Sequence of chain 19.A:
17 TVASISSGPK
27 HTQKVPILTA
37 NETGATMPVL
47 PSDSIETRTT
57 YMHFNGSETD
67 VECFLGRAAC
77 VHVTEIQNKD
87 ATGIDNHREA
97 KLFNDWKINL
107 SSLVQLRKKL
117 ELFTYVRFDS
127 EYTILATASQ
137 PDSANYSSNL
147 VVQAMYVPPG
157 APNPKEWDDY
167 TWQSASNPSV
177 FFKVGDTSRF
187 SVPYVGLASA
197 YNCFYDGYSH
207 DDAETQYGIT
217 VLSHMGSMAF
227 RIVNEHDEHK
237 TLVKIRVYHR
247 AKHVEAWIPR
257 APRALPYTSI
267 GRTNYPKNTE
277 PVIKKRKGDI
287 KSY

The protein below binds the small molecule below.
Small molecule (SMILES): Cc1cc(CCCCCCCOc2ccc(C3=N[C@@H](C)CO3)cc2)on1

Sequence of chain 19.C:
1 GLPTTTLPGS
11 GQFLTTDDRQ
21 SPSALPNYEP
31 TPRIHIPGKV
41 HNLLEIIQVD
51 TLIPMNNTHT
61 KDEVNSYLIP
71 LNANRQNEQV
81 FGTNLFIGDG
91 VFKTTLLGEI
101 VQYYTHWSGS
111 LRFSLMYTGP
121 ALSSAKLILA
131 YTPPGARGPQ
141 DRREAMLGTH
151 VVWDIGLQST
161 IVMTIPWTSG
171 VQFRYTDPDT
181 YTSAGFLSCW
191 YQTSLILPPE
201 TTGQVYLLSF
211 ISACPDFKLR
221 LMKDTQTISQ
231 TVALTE

Binding-site contacts:
Ligand atom C6B contacts residue LEU106 of chain 19.A at 4.0 Å (hydrophobic).
Ligand atom C5C contacts residue ILE104 of chain 19.A at 3.8 Å (hydrophobic).
Ligand atom C3C contacts residue TYR128 of chain 19.A at 3.9 Å (hydrophobic).
Ligand atom C31 contacts residue ALA150 of chain 19.A at 3.1 Å (hydrophobic).
Ligand atom C4C contacts residue TYR152 of chain 19.A at 3.8 Å (hydrophobic).
Ligand atom C4A contacts residue ASN198 of chain 19.A at 3.9 Å.
Ligand atom C31 contacts residue VAL176 of chain 19.A at 3.3 Å (hydrophobic).
Ligand atom N2 contacts residue PRO174 of chain 19.A at 3.9 Å.
Ligand atom O1 contacts residue VAL188 of chain 19.A at 3.8 Å.
Ligand atom C3 contacts residue PHE186 of chain 19.A at 3.8 Å (hydrophobic).
Ligand atom C5B contacts residue TYR197 of chain 19.A at 3.8 Å (hydrophobic).
Ligand atom O1B contacts residue TYR128 of chain 19.A at 3.9 Å.
Ligand atom C2C contacts residue TYR152 of chain 19.A at 4.0 Å (hydrophobic).
Ligand atom N2 contacts residue ALA24 of chain 19.C at 3.4 Å.
Ligand atom N2 contacts residue PHE186 of chain 19.A at 3.7 Å.
Ligand atom C7C contacts residue TYR128 of chain 19.A at 3.6 Å (hydrophobic).
Ligand atom C7C contacts residue VAL191 of chain 19.A at 4.0 Å (hydrophobic).
Ligand atom C31 contacts residue SER175 of chain 19.A at 3.6 Å.
Ligand atom C3 contacts residue PRO174 of chain 19.A at 3.8 Å (hydrophobic).
Ligand atom C5 contacts residue TYR152 of chain 19.A at 3.8 Å (hydrophobic).
Ligand atom C2C contacts residue VAL188 of chain 19.A at 3.2 Å (hydrophobic).
Ligand atom O1 contacts residue TYR152 of chain 19.A at 3.9 Å.
Ligand atom C4 contacts residue TYR152 of chain 19.A at 3.9 Å (hydrophobic).
Ligand atom C4C contacts residue ILE104 of chain 19.A at 3.9 Å (hydrophobic).
Ligand atom C6B contacts residue TYR197 of chain 19.A at 3.7 Å (hydrophobic).
Ligand atom C7C contacts residue TYR197 of chain 19.A at 3.8 Å (hydrophobic).
Ligand atom C5 contacts residue PHE186 of chain 19.A at 3.5 Å (hydrophobic).
Ligand atom C4 contacts residue PHE186 of chain 19.A at 3.6 Å (hydrophobic).
Ligand atom C4 contacts residue MET224 of chain 19.A at 3.8 Å (hydrophobic).
Ligand atom C5B contacts residue LEU106 of chain 19.A at 3.8 Å (hydrophobic).
Ligand atom O1B contacts residue ILE104 of chain 19.A at 3.9 Å.
Ligand atom C3C contacts residue VAL188 of chain 19.A at 3.3 Å (hydrophobic).
Ligand atom C4B contacts residue LEU106 of chain 19.A at 4.0 Å (hydrophobic).
Ligand atom CM1 contacts residue SER107 of chain 19.A at 3.9 Å.
Ligand atom C1C contacts residue TYR152 of chain 19.A at 4.0 Å (hydrophobic).
Ligand atom O1 contacts residue ALA24 of chain 19.C at 3.6 Å.
Ligand atom C6C contacts residue VAL191 of chain 19.A at 3.2 Å (hydrophobic).
Ligand atom O1 contacts residue PHE186 of chain 19.A at 3.5 Å.
Ligand atom C5C contacts residue TYR128 of chain 19.A at 3.5 Å (hydrophobic).
Ligand atom C31 contacts residue PRO174 of chain 19.A at 3.4 Å (hydrophobic).